The small molecule below binds the protein below.
Small molecule (SMILES): CC(=O)N[C@@H]1[C@@H](O)[C@H](O)[C@@H](CO)O[C@H]1O

Sequence of chain 1.C:
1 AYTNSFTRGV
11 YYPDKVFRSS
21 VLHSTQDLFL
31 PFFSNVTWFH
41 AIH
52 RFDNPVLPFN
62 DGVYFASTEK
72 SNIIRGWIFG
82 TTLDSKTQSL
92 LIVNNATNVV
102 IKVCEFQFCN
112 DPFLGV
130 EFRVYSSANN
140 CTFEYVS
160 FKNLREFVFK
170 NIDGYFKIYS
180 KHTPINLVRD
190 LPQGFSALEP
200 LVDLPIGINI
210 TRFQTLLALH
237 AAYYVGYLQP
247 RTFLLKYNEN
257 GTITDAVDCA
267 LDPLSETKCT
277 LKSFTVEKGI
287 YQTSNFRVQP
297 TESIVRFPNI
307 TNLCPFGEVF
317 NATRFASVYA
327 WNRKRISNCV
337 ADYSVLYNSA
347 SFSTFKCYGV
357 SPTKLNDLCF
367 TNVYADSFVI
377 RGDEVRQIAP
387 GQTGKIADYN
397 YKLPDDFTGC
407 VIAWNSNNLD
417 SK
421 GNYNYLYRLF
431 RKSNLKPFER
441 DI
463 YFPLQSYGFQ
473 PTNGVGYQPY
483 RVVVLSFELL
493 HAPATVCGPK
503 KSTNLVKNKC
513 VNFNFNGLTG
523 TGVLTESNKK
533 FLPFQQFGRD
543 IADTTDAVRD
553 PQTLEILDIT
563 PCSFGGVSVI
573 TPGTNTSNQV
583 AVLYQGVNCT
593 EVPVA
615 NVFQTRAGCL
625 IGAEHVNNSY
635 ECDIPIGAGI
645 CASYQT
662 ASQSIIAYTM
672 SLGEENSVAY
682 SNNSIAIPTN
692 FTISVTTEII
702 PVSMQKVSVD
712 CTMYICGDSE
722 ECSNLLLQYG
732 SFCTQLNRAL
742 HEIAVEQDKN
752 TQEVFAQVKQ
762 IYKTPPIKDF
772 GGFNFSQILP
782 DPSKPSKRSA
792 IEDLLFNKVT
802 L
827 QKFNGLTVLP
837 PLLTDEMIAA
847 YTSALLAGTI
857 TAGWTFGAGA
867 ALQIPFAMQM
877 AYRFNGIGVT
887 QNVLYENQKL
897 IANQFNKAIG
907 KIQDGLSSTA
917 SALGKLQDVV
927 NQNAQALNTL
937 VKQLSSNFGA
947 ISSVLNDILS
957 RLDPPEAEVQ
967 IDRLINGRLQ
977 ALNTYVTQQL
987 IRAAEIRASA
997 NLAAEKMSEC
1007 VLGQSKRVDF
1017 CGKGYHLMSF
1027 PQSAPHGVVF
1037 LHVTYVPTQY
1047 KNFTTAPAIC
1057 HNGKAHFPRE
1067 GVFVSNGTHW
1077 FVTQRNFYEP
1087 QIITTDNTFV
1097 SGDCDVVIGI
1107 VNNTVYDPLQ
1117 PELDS

Binding-site contacts:
Ligand atom O4 contacts residue HIS1075 of chain 1.C at 3.2 Å.
Ligand atom O3 contacts residue THR1074 of chain 1.C at 3.9 Å.
Ligand atom C6 contacts residue PHE1077 of chain 1.C at 3.5 Å (hydrophobic).
Ligand atom C5 contacts residue HIS1075 of chain 1.C at 3.8 Å.
Ligand atom C2 contacts residue HIS1075 of chain 1.C at 4.4 Å.
Ligand atom C8 contacts residue THR1074 of chain 1.C at 3.7 Å.
Ligand atom C3 contacts residue HIS1075 of chain 1.C at 3.3 Å.
Ligand atom C2 contacts residue ASN1072 of chain 1.C at 2.4 Å.
Ligand atom N2 contacts residue THR1074 of chain 1.C at 3.3 Å (h-bond).
Ligand atom C5 contacts residue PHE1077 of chain 1.C at 3.8 Å (hydrophobic).
Ligand atom C7 contacts residue ASN1072 of chain 1.C at 3.9 Å.
Ligand atom O5 contacts residue PHE1077 of chain 1.C at 4.2 Å.
Ligand atom C3 contacts residue ASN1072 of chain 1.C at 3.8 Å.
Ligand atom O6 contacts residue PHE1077 of chain 1.C at 4.5 Å.
Ligand atom O7 contacts residue ASN1072 of chain 1.C at 4.5 Å.
Ligand atom C7 contacts residue THR1074 of chain 1.C at 4.0 Å.
Ligand atom C1 contacts residue ASN1072 of chain 1.C at 1.4 Å.
Ligand atom C1 contacts residue THR1074 of chain 1.C at 4.2 Å.
Ligand atom O5 contacts residue ASN1072 of chain 1.C at 2.4 Å (h-bond).
Ligand atom N2 contacts residue ASN1072 of chain 1.C at 2.9 Å (h-bond).
Ligand atom C4 contacts residue HIS1075 of chain 1.C at 3.6 Å.
Ligand atom C2 contacts residue THR1074 of chain 1.C at 3.8 Å.
Ligand atom C3 contacts residue THR1074 of chain 1.C at 3.4 Å.
Ligand atom C4 contacts residue ASN1072 of chain 1.C at 4.2 Å.
Ligand atom O3 contacts residue HIS1075 of chain 1.C at 4.0 Å.
Ligand atom C5 contacts residue ASN1072 of chain 1.C at 3.7 Å.
Ligand atom C8 contacts residue ASN1072 of chain 1.C at 3.7 Å.